Binding-site contacts:
Ligand atom C04 contacts residue GLY18 of chain 4.A at 3.7 Å.
Ligand atom O13 contacts residue SER128 of chain 4.A at 3.6 Å.
Ligand atom C09 contacts residue HIS19 of chain 4.A at 3.2 Å.
Ligand atom C12 contacts residue HIS19 of chain 4.A at 3.8 Å.
Ligand atom C12 contacts residue SER128 of chain 4.A at 4.0 Å.
Ligand atom C03 contacts residue TYR124 of chain 4.A at 3.3 Å (hydrophobic).
Ligand atom C09 contacts residue SER128 of chain 4.A at 3.7 Å.
Ligand atom C06 contacts residue HIS19 of chain 4.A at 3.8 Å.
Ligand atom C12 contacts residue SER129 of chain 4.A at 3.5 Å.
Ligand atom C05 contacts residue HIS19 of chain 4.A at 4.1 Å.
Ligand atom N07 contacts residue HIS19 of chain 4.A at 3.6 Å (h-bond).
Ligand atom C08 contacts residue HIS19 of chain 4.A at 3.4 Å.
Ligand atom N07 contacts residue THR16 of chain 4.A at 3.8 Å.
Ligand atom C05 contacts residue THR16 of chain 4.A at 4.1 Å.
Ligand atom C06 contacts residue GLY18 of chain 4.A at 3.7 Å.
Ligand atom C03 contacts residue THR120 of chain 4.A at 3.1 Å.
Ligand atom N11 contacts residue HIS19 of chain 4.A at 3.5 Å.
Ligand atom C04 contacts residue TYR124 of chain 4.A at 3.6 Å (hydrophobic).
Ligand atom C01 contacts residue ILE22 of chain 4.A at 3.5 Å (hydrophobic).
Ligand atom C10 contacts residue HIS19 of chain 4.A at 3.1 Å.
Ligand atom C01 contacts residue GLY18 of chain 4.A at 3.4 Å.
Ligand atom C02 contacts residue THR120 of chain 4.A at 3.2 Å.
Ligand atom O13 contacts residue SER130 of chain 4.A at 4.1 Å.
Ligand atom C03 contacts residue GLY18 of chain 4.A at 3.6 Å.
Ligand atom N11 contacts residue VAL127 of chain 4.A at 3.5 Å (h-bond).
Ligand atom O13 contacts residue SER129 of chain 4.A at 2.7 Å (h-bond).
Ligand atom C01 contacts residue HIS19 of chain 4.A at 4.1 Å.
Ligand atom C10 contacts residue THR16 of chain 4.A at 3.3 Å.
Ligand atom C09 contacts residue SER129 of chain 4.A at 3.7 Å.
Ligand atom C10 contacts residue SER129 of chain 4.A at 3.2 Å.
Ligand atom C02 contacts residue GLY18 of chain 4.A at 3.7 Å.
Ligand atom N11 contacts residue SER128 of chain 4.A at 3.9 Å.
Ligand atom C10 contacts residue SER128 of chain 4.A at 3.4 Å.
Ligand atom N07 contacts residue VAL127 of chain 4.A at 3.6 Å.
Ligand atom C05 contacts residue GLY18 of chain 4.A at 4.0 Å.
Ligand atom C10 contacts residue VAL127 of chain 4.A at 3.9 Å (hydrophobic).
Ligand atom C08 contacts residue VAL127 of chain 4.A at 4.2 Å (hydrophobic).
Ligand atom C04 contacts residue VAL127 of chain 4.A at 3.3 Å (hydrophobic).
Ligand atom N11 contacts residue THR16 of chain 4.A at 2.8 Å (h-bond).
Ligand atom C05 contacts residue VAL127 of chain 4.A at 4.0 Å (hydrophobic).

Sequence of chain 4.A:
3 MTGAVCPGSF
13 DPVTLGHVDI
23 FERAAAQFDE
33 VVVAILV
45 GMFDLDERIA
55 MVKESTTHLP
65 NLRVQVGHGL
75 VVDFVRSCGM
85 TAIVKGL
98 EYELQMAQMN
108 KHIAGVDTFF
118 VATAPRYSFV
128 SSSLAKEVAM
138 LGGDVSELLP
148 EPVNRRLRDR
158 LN

This protein binds this small molecule.
Small molecule (SMILES): Cc1c(C(=O)O)cnn1-c1ccccc1